Binding-site contacts:
Ligand atom N contacts residue GLU229 of chain 2.B at 2.7 Å (salt-bridge).
Ligand atom OXT contacts residue PHE225 of chain 2.B at 3.1 Å (h-bond).
Ligand atom O contacts residue THR227 of chain 2.B at 4.3 Å.
Ligand atom C contacts residue TRP333 of chain 2.A at 4.0 Å (hydrophobic).
Ligand atom C contacts residue GLU229 of chain 2.B at 3.4 Å.
Ligand atom OXT contacts residue GLU229 of chain 2.B at 2.9 Å (salt-bridge).
Ligand atom CA contacts residue THR227 of chain 2.B at 3.5 Å.
Ligand atom CA contacts residue PHE225 of chain 2.B at 4.2 Å (hydrophobic).
Ligand atom N contacts residue THR227 of chain 2.B at 3.8 Å.
Ligand atom O contacts residue PHE225 of chain 2.B at 3.0 Å (h-bond).
Ligand atom O contacts residue ARG334 of chain 2.A at 2.6 Å (salt-bridge).
Ligand atom N contacts residue ASP228 of chain 2.B at 4.0 Å.
Ligand atom O contacts residue GLU229 of chain 2.B at 4.4 Å.
Ligand atom N contacts residue TRP333 of chain 2.A at 4.4 Å.
Ligand atom C contacts residue ARG334 of chain 2.A at 3.4 Å.
Ligand atom C contacts residue THR227 of chain 2.B at 4.0 Å.
Ligand atom O contacts residue TRP333 of chain 2.A at 3.8 Å.
Ligand atom OXT contacts residue SER100 of chain 2.B at 3.7 Å.
Ligand atom C contacts residue ARG226 of chain 2.B at 4.2 Å.
Ligand atom CA contacts residue ARG334 of chain 2.A at 4.2 Å.
Ligand atom CA contacts residue ASP228 of chain 2.B at 4.1 Å.
Ligand atom N contacts residue LEU938 of chain 2.B at 3.6 Å.
Ligand atom CA contacts residue LEU938 of chain 2.B at 3.6 Å (hydrophobic).
Ligand atom C contacts residue LEU938 of chain 2.B at 4.2 Å (hydrophobic).
Ligand atom CA contacts residue TRP333 of chain 2.A at 3.2 Å (hydrophobic).
Ligand atom O contacts residue ARG226 of chain 2.B at 3.4 Å.
Ligand atom OXT contacts residue ARG334 of chain 2.A at 4.1 Å.
Ligand atom CA contacts residue GLU229 of chain 2.B at 3.3 Å.
Ligand atom C contacts residue PHE225 of chain 2.B at 3.1 Å (hydrophobic).
Ligand atom OXT contacts residue THR227 of chain 2.B at 4.4 Å.
Ligand atom OXT contacts residue LEU97 of chain 2.B at 4.2 Å.

The protein below binds the small molecule below.
Small molecule (SMILES): NCC(=O)O

Sequence of chain 2.B:
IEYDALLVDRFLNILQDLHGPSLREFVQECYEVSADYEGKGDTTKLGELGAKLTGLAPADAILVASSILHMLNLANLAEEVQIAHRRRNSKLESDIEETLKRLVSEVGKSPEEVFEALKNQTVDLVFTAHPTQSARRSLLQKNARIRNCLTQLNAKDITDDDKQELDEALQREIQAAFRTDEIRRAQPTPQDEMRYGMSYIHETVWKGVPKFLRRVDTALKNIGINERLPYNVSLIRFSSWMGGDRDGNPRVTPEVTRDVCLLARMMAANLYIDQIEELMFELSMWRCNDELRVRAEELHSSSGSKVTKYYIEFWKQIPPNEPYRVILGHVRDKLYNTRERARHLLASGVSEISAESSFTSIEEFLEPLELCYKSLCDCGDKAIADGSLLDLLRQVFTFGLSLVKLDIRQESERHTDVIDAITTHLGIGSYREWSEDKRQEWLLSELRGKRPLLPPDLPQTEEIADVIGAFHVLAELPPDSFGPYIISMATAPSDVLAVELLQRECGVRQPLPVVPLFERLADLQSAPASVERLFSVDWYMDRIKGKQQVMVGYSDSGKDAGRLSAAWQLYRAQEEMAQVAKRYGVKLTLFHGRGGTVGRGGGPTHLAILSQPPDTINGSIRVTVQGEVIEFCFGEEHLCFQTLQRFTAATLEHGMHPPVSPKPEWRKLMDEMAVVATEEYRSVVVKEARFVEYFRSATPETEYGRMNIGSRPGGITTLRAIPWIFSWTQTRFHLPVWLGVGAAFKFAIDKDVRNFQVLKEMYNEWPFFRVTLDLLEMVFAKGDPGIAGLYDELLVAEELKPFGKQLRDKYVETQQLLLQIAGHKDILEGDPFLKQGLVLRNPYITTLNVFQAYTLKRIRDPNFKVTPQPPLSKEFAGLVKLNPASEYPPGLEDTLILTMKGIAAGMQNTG

Sequence of chain 2.A:
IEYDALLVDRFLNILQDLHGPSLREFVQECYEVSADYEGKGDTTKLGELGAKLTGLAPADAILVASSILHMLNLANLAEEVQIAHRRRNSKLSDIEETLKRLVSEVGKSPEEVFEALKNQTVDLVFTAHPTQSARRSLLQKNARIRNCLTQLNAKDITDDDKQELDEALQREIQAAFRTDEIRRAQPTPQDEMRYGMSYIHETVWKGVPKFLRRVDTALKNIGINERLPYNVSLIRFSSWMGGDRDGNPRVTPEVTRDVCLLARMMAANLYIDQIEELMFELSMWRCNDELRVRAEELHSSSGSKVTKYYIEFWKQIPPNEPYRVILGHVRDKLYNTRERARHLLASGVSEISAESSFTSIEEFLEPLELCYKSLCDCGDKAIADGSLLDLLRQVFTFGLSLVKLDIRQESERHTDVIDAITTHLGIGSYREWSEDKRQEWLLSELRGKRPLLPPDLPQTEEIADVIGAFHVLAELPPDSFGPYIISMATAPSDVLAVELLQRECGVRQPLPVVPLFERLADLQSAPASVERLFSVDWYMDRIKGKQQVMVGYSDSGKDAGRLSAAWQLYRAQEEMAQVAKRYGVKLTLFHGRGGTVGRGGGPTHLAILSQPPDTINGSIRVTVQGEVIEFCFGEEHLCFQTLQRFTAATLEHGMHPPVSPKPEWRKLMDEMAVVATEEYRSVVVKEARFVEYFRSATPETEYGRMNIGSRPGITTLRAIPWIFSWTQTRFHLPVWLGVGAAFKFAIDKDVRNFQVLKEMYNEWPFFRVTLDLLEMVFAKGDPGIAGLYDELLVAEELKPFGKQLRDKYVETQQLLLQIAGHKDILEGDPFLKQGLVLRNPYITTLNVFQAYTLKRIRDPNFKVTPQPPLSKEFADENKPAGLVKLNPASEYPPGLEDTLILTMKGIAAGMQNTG